Binding-site contacts:
Ligand atom OXT contacts residue LEU64 of chain 4.B at 4.2 Å.
Ligand atom N contacts residue PHE67 of chain 4.B at 3.6 Å.
Ligand atom C contacts residue PHE67 of chain 4.B at 4.2 Å (hydrophobic).
Ligand atom N contacts residue PHE76 of chain 2.B at 3.8 Å.
Ligand atom OXT contacts residue ILE68 of chain 4.B at 4.3 Å.
Ligand atom CA contacts residue PHE11 of chain 2.B at 4.2 Å (hydrophobic).
Ligand atom OXT contacts residue PHE67 of chain 4.B at 3.6 Å.

Sequence of chain 2.B:
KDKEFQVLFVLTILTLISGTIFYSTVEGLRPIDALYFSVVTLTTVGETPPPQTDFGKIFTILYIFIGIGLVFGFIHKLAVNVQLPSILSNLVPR

A protein and the small-molecule ligand that binds it are described below.
Small molecule (SMILES): NCC(=O)O

Sequence of chain 4.B:
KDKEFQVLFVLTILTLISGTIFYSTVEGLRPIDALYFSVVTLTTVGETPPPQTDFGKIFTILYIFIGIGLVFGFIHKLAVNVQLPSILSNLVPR